This small molecule binds to this protein.
Small molecule (SMILES): CN(Cc1cnc2nc(N)nc(N)c2n1)c1ccc(C(=O)N[C@@H](CCC(=O)O)C(=O)O)cc1

Sequence of chain 1.E:
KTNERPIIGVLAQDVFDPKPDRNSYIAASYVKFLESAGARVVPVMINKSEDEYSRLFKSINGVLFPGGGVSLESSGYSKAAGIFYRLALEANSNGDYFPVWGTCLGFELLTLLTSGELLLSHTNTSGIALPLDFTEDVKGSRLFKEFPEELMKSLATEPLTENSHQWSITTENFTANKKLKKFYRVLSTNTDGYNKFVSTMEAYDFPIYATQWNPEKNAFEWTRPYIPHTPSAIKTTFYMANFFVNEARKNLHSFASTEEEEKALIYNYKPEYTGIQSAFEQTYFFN

Binding-site contacts:
Ligand atom CT contacts residue GLN191 of chain 1.E at 3.4 Å.
Ligand atom C16 contacts residue VAL95 of chain 1.E at 3.8 Å (hydrophobic).
Ligand atom N1 contacts residue PHE41 of chain 1.E at 3.7 Å.
Ligand atom CD contacts residue CYS129 of chain 1.E at 3.2 Å (hydrophobic).
Ligand atom C8A contacts residue PHE41 of chain 1.E at 3.8 Å (hydrophobic).
Ligand atom O2 contacts residue GLN191 of chain 1.E at 2.7 Å (h-bond).
Ligand atom CG contacts residue GLY93 of chain 1.E at 3.4 Å.
Ligand atom O1 contacts residue GLU133 of chain 1.E at 2.6 Å (salt-bridge).
Ligand atom C11 contacts residue GLY94 of chain 1.E at 3.7 Å.
Ligand atom C15 contacts residue VAL95 of chain 1.E at 3.8 Å (hydrophobic).
Ligand atom OE1 contacts residue DGL1 of chain 1.K at 2.2 Å (h-bond).
Ligand atom O1 contacts residue TRP192 of chain 1.E at 3.2 Å (h-bond).
Ligand atom CB contacts residue CYS129 of chain 1.E at 3.7 Å (hydrophobic).
Ligand atom O contacts residue TRP192 of chain 1.E at 3.1 Å.
Ligand atom CM contacts residue GLY94 of chain 1.E at 3.1 Å.
Ligand atom OE1 contacts residue CYS129 of chain 1.E at 2.9 Å (h-bond).
Ligand atom CB contacts residue GLY93 of chain 1.E at 3.4 Å.
Ligand atom CB contacts residue DGL1 of chain 1.K at 3.6 Å.
Ligand atom OE1 contacts residue GLY93 of chain 1.E at 3.1 Å (h-bond).
Ligand atom C2 contacts residue DGL1 of chain 1.L at 3.8 Å.
Ligand atom OE1 contacts residue GLY92 of chain 1.E at 3.3 Å.
Ligand atom CD contacts residue DGL1 of chain 1.K at 1.3 Å.
Ligand atom C16 contacts residue GLY94 of chain 1.E at 3.6 Å.
Ligand atom O1 contacts residue GLN191 of chain 1.E at 3.4 Å (h-bond).
Ligand atom CG contacts residue SER189 of chain 1.E at 3.6 Å.
Ligand atom N8 contacts residue GLY94 of chain 1.E at 3.8 Å.
Ligand atom NA2 contacts residue DGL1 of chain 1.L at 3.3 Å.
Ligand atom C7 contacts residue GLY94 of chain 1.E at 3.0 Å.
Ligand atom CG contacts residue DGL1 of chain 1.K at 2.5 Å.
Ligand atom N contacts residue GLY93 of chain 1.E at 3.3 Å (h-bond).
Ligand atom C14 contacts residue GLY94 of chain 1.E at 3.5 Å.
Ligand atom CD contacts residue GLY93 of chain 1.E at 3.2 Å.
Ligand atom N10 contacts residue GLY94 of chain 1.E at 3.6 Å.
Ligand atom CT contacts residue GLU133 of chain 1.E at 3.7 Å.
Ligand atom O2 contacts residue HIS190 of chain 1.E at 3.5 Å.
Ligand atom N1 contacts residue DGL1 of chain 1.L at 3.4 Å.
Ligand atom CG contacts residue CYS129 of chain 1.E at 3.7 Å (hydrophobic).
Ligand atom O1 contacts residue HIS190 of chain 1.E at 3.6 Å.
Ligand atom C15 contacts residue GLY94 of chain 1.E at 3.4 Å.
Ligand atom OE1 contacts residue LEU130 of chain 1.E at 3.0 Å (h-bond).